Sequence of chain 1.C:
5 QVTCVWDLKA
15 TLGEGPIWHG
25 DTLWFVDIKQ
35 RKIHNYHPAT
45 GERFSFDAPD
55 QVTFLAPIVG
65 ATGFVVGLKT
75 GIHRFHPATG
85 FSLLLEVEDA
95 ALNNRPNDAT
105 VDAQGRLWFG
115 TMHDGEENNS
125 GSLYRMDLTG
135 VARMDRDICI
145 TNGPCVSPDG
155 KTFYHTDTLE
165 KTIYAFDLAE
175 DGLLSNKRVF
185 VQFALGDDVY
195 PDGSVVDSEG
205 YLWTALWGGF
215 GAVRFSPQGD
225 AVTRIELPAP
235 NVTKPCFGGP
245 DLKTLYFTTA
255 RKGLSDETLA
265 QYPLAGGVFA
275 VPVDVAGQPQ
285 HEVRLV

Binding-site contacts:
Ligand atom C3 contacts residue ASP11 of chain 1.C at 4.0 Å.
Ligand atom O2 contacts residue ASP11 of chain 1.C at 3.8 Å.
Ligand atom O4 contacts residue LEU268 of chain 1.C at 4.3 Å.
Ligand atom C2 contacts residue LYS13 of chain 1.C at 4.2 Å.
Ligand atom O3 contacts residue ASP11 of chain 1.C at 3.0 Å (salt-bridge).
Ligand atom C4 contacts residue PRO267 of chain 1.C at 4.2 Å (hydrophobic).
Ligand atom C3 contacts residue LYS13 of chain 1.C at 4.1 Å.
Ligand atom O3 contacts residue LYS13 of chain 1.C at 3.2 Å (salt-bridge).
Ligand atom O2 contacts residue LYS13 of chain 1.C at 3.3 Å (salt-bridge).
Ligand atom C2 contacts residue ASP11 of chain 1.C at 3.9 Å.
Ligand atom C3 contacts residue PRO267 of chain 1.C at 3.7 Å (hydrophobic).
Ligand atom O3 contacts residue LEU268 of chain 1.C at 3.4 Å.
Ligand atom O4 contacts residue PRO267 of chain 1.C at 3.3 Å.
Ligand atom O3 contacts residue PRO267 of chain 1.C at 3.7 Å.

The small molecule below binds the protein below.
Small molecule (SMILES): O[C@@H]1[C@@H](O)[C@H](O)OC[C@H]1O